The small molecule below binds the protein below.
Small molecule (SMILES): Nc1nc2c(ncn2[C@H]2CC[C@@H](CO[P](=O)(O)O[P](=O)(O)OP(=O)(O)O)O2)c(=O)[nH]1

Sequence of chain 1.F:
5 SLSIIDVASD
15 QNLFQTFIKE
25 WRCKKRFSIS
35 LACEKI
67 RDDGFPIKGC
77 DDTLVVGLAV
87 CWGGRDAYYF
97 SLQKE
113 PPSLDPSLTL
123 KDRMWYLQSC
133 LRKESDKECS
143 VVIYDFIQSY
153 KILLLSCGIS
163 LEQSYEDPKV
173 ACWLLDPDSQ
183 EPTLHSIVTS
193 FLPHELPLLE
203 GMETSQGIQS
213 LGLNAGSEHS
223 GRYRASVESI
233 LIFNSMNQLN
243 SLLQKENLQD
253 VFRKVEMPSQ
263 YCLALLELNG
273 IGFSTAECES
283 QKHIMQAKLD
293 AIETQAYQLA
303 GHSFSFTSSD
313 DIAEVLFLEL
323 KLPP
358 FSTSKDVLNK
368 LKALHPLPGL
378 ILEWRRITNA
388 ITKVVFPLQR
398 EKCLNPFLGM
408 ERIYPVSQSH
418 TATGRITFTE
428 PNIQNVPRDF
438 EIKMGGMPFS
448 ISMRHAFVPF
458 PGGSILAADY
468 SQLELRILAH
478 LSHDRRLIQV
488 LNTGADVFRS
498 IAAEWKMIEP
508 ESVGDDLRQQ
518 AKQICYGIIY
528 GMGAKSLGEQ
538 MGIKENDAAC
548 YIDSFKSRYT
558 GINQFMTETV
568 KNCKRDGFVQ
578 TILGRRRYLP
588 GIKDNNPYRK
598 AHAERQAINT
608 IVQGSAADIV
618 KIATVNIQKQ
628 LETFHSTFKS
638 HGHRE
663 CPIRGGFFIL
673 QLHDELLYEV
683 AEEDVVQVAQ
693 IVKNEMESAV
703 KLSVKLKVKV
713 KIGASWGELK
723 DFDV

Binding-site contacts:
Ligand atom C5' contacts residue ASP676 of chain 1.F at 3.1 Å.
Ligand atom PA contacts residue MG1 of chain 1.DA at 3.5 Å.
Ligand atom O2B contacts residue ASP676 of chain 1.F at 3.3 Å (salt-bridge).
Ligand atom PB contacts residue LYS519 of chain 1.F at 3.5 Å.
Ligand atom O1B contacts residue TYR523 of chain 1.F at 2.5 Å (h-bond).
Ligand atom O1G contacts residue LYS519 of chain 1.F at 2.5 Å (salt-bridge).
Ligand atom O5' contacts residue ASP676 of chain 1.F at 3.8 Å.
Ligand atom O3B contacts residue LYS519 of chain 1.F at 2.8 Å (salt-bridge).
Ligand atom PA contacts residue LYS519 of chain 1.F at 3.7 Å.
Ligand atom O1A contacts residue LYS519 of chain 1.F at 3.3 Å (salt-bridge).
Ligand atom C2 contacts residue TYR523 of chain 1.F at 3.9 Å (hydrophobic).
Ligand atom O3A contacts residue LYS519 of chain 1.F at 2.9 Å (salt-bridge).
Ligand atom N1 contacts residue TYR523 of chain 1.F at 3.9 Å.
Ligand atom PG contacts residue LYS519 of chain 1.F at 3.2 Å.
Ligand atom PG contacts residue MG1 of chain 1.DA at 3.5 Å.
Ligand atom O3G contacts residue ARG515 of chain 1.F at 2.8 Å (salt-bridge).
Ligand atom O1G contacts residue ARG515 of chain 1.F at 3.2 Å (salt-bridge).
Ligand atom O2G contacts residue MG1 of chain 1.DA at 2.1 Å.
Ligand atom O4' contacts residue GLU471 of chain 1.F at 3.9 Å.
Ligand atom C1' contacts residue ARG422 of chain 1.F at 3.6 Å.
Ligand atom PA contacts residue ASP676 of chain 1.F at 3.6 Å.
Ligand atom O2B contacts residue GLN469 of chain 1.F at 3.8 Å.
Ligand atom C4' contacts residue GLU471 of chain 1.F at 3.9 Å.
Ligand atom O4' contacts residue ARG422 of chain 1.F at 3.2 Å (salt-bridge).
Ligand atom O2B contacts residue MG1 of chain 1.DA at 2.1 Å.
Ligand atom O2A contacts residue MG1 of chain 1.DA at 2.1 Å.
Ligand atom C2' contacts residue TYR523 of chain 1.F at 3.5 Å (hydrophobic).
Ligand atom O3B contacts residue PHE495 of chain 1.F at 3.7 Å.
Ligand atom C2' contacts residue GLU471 of chain 1.F at 3.4 Å.
Ligand atom PG contacts residue ARG515 of chain 1.F at 3.6 Å.
Ligand atom O2A contacts residue ASP676 of chain 1.F at 2.4 Å (salt-bridge).
Ligand atom O2G contacts residue ASP466 of chain 1.F at 3.5 Å (salt-bridge).
Ligand atom PB contacts residue MG1 of chain 1.DA at 3.5 Å.
Ligand atom N2 contacts residue TYR527 of chain 1.F at 3.2 Å.
Ligand atom PB contacts residue TYR523 of chain 1.F at 3.9 Å.
Ligand atom O1B contacts residue LYS519 of chain 1.F at 3.8 Å.
Ligand atom C3' contacts residue TYR523 of chain 1.F at 3.4 Å (hydrophobic).
Ligand atom C1' contacts residue GLU471 of chain 1.F at 3.6 Å.
Ligand atom O1B contacts residue PHE495 of chain 1.F at 3.3 Å.
Ligand atom O2A contacts residue ASP466 of chain 1.F at 3.4 Å (salt-bridge).